Sequence of chain 1.A:
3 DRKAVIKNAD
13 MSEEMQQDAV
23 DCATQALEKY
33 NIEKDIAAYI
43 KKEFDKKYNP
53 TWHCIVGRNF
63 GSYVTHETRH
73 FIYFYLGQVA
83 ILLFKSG

Sequence of chain 2.A:
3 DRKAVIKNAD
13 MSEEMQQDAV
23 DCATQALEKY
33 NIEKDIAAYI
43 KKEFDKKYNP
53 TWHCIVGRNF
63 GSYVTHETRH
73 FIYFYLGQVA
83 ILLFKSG

Binding-site contacts:
Ligand atom N contacts residue VAL66 of chain 1.A at 3.0 Å (h-bond).
Ligand atom O contacts residue TYR65 of chain 1.A at 3.5 Å.
Ligand atom N contacts residue PHE62 of chain 1.A at 3.3 Å (h-bond).
Ligand atom C contacts residue TYR75 of chain 1.A at 3.6 Å (hydrophobic).
Ligand atom N contacts residue SER64 of chain 1.A at 3.1 Å (h-bond).
Ligand atom O contacts residue GLY63 of chain 1.A at 3.1 Å.
Ligand atom CA contacts residue TYR77 of chain 1.A at 3.4 Å (hydrophobic).
Ligand atom O contacts residue TYR75 of chain 1.A at 3.4 Å (h-bond).
Ligand atom CG2 contacts residue VAL66 of chain 1.A at 3.1 Å (hydrophobic).
Ligand atom OE1 contacts residue LYS36 of chain 2.A at 3.0 Å (salt-bridge).
Ligand atom OE1 contacts residue ASP37 of chain 2.A at 3.6 Å (salt-bridge).
Ligand atom CA contacts residue HIS68 of chain 1.A at 3.5 Å.
Ligand atom CG2 contacts residue SER64 of chain 1.A at 3.5 Å.
Ligand atom O contacts residue THR67 of chain 1.A at 3.3 Å.
Ligand atom C contacts residue TYR77 of chain 1.A at 3.6 Å (hydrophobic).
Ligand atom CA contacts residue SER64 of chain 1.A at 3.4 Å.
Ligand atom CG contacts residue TYR65 of chain 1.A at 2.9 Å (hydrophobic).
Ligand atom OG1 contacts residue ASN61 of chain 1.A at 3.4 Å.
Ligand atom CB contacts residue LYS36 of chain 2.A at 3.6 Å.
Ligand atom CG2 contacts residue PHE62 of chain 1.A at 3.1 Å (hydrophobic).
Ligand atom O contacts residue HIS68 of chain 1.A at 2.9 Å (h-bond).
Ligand atom CB contacts residue ARG60 of chain 1.A at 3.5 Å.
Ligand atom OG1 contacts residue SER64 of chain 1.A at 2.3 Å (h-bond).
Ligand atom OE1 contacts residue GLY63 of chain 1.A at 3.5 Å.
Ligand atom OE1 contacts residue GLU35 of chain 2.A at 3.6 Å.
Ligand atom O contacts residue VAL66 of chain 1.A at 3.3 Å (h-bond).
Ligand atom OG1 contacts residue THR67 of chain 1.A at 3.6 Å.
Ligand atom N contacts residue HIS68 of chain 1.A at 2.9 Å (h-bond).
Ligand atom CG contacts residue HIS68 of chain 1.A at 3.3 Å.
Ligand atom N contacts residue TYR77 of chain 1.A at 2.9 Å (h-bond).
Ligand atom OG1 contacts residue TYR77 of chain 1.A at 3.4 Å (h-bond).
Ligand atom CD contacts residue ASN10 of chain 1.A at 3.3 Å.
Ligand atom CA contacts residue VAL66 of chain 1.A at 3.4 Å (hydrophobic).
Ligand atom CB contacts residue PHE73 of chain 1.A at 3.5 Å (hydrophobic).
Ligand atom CG2 contacts residue TYR65 of chain 1.A at 3.0 Å (hydrophobic).
Ligand atom CB contacts residue SER64 of chain 1.A at 3.2 Å.
Ligand atom CG1 contacts residue THR67 of chain 1.A at 3.6 Å.
Ligand atom NZ contacts residue HIS68 of chain 1.A at 3.5 Å (h-bond).
Ligand atom O contacts residue SER64 of chain 1.A at 2.7 Å (h-bond).
Ligand atom OG1 contacts residue ARG60 of chain 1.A at 3.2 Å (salt-bridge).

A small-molecule ligand and the protein it binds are described below.
Small molecule (SMILES): CC(C)[C@H](N)C(=O)N[C@@H](Cc1ccc(O)cc1)C(=O)N[C@H](C(=O)N[C@@H](CCCCN)C(=O)N[C@@H](/C=C/C(N)=O)C(=O)N[C@H](C(=O)N[C@@H](CCC(N)=O)C(=O)N[C@H](C(=O)N[C@H](C=O)[C@@H](C)O)[C@@H](C)O)[C@@H](C)O)[C@@H](C)O